Binding-site contacts:
Ligand atom C25 contacts residue ASP236 of chain 16.B at 3.5 Å.
Ligand atom N6 contacts residue VAL196 of chain 16.B at 3.9 Å.
Ligand atom C12 contacts residue PHE237 of chain 16.B at 3.5 Å (hydrophobic).
Ligand atom N3 contacts residue TYR159 of chain 16.B at 3.9 Å.
Ligand atom C10 contacts residue ILE110 of chain 16.B at 3.5 Å (hydrophobic).
Ligand atom C21 contacts residue PHE237 of chain 16.B at 3.7 Å (hydrophobic).
Ligand atom C8 contacts residue VAL196 of chain 16.B at 3.6 Å (hydrophobic).
Ligand atom C1 contacts residue PRO181 of chain 16.B at 3.7 Å (hydrophobic).
Ligand atom O22 contacts residue TYR112 of chain 16.B at 3.5 Å.
Ligand atom C7 contacts residue VAL196 of chain 16.B at 3.6 Å (hydrophobic).
Ligand atom C2 contacts residue ILE194 of chain 16.B at 3.5 Å (hydrophobic).
Ligand atom N4 contacts residue LEU134 of chain 16.B at 3.7 Å.
Ligand atom C17 contacts residue PHE237 of chain 16.B at 3.7 Å (hydrophobic).
Ligand atom O23 contacts residue TYR112 of chain 16.B at 3.5 Å.
Ligand atom N3 contacts residue ILE194 of chain 16.B at 3.6 Å.
Ligand atom C18 contacts residue PHE237 of chain 16.B at 3.6 Å (hydrophobic).
Ligand atom C2 contacts residue TYR159 of chain 16.B at 3.5 Å (hydrophobic).
Ligand atom O23 contacts residue PHE237 of chain 16.B at 3.8 Å.
Ligand atom C13 contacts residue MET132 of chain 16.B at 3.8 Å (hydrophobic).
Ligand atom C8 contacts residue VAL199 of chain 16.B at 3.7 Å (hydrophobic).
Ligand atom C10 contacts residue MET132 of chain 16.B at 3.3 Å (hydrophobic).
Ligand atom C3 contacts residue TYR159 of chain 16.B at 3.6 Å (hydrophobic).
Ligand atom C11 contacts residue LEU134 of chain 16.B at 3.8 Å (hydrophobic).
Ligand atom N4 contacts residue LEU240 of chain 16.B at 3.6 Å.
Ligand atom C3 contacts residue ALA24 of chain 16.D at 3.5 Å (hydrophobic).
Ligand atom O22 contacts residue TYR205 of chain 16.B at 3.8 Å.
Ligand atom C7 contacts residue TYR159 of chain 16.B at 3.7 Å (hydrophobic).
Ligand atom C25 contacts residue SER206 of chain 16.B at 3.8 Å.
Ligand atom C13 contacts residue VAL199 of chain 16.B at 3.7 Å (hydrophobic).
Ligand atom C18 contacts residue TYR112 of chain 16.B at 3.7 Å (hydrophobic).
Ligand atom C17 contacts residue TYR112 of chain 16.B at 3.8 Å (hydrophobic).
Ligand atom C21 contacts residue TYR112 of chain 16.B at 3.3 Å (hydrophobic).
Ligand atom C20 contacts residue TYR205 of chain 16.B at 3.5 Å (hydrophobic).
Ligand atom C11 contacts residue ILE110 of chain 16.B at 3.6 Å (hydrophobic).
Ligand atom C4 contacts residue TYR159 of chain 16.B at 3.5 Å (hydrophobic).
Ligand atom N3 contacts residue LEU240 of chain 16.B at 3.5 Å.
Ligand atom O14 contacts residue MET132 of chain 16.B at 3.4 Å.
Ligand atom C4 contacts residue VAL196 of chain 16.B at 3.9 Å (hydrophobic).
Ligand atom C19 contacts residue TYR205 of chain 16.B at 3.7 Å (hydrophobic).
Ligand atom C5 contacts residue VAL196 of chain 16.B at 3.8 Å (hydrophobic).

Sequence of chain 16.B:
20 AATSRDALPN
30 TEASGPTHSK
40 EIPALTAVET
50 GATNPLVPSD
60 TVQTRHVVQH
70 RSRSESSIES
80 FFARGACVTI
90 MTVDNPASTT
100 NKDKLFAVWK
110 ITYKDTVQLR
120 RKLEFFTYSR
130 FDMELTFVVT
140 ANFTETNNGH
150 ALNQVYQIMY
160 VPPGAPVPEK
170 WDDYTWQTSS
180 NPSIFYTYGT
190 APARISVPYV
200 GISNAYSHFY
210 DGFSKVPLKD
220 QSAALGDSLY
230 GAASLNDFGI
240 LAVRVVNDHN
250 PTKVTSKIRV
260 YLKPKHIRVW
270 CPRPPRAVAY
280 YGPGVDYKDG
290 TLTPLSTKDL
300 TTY

The protein below binds the small molecule below.
Small molecule (SMILES): CCOC(=O)c1ccc(OCCC2CCN(c3ccc(C)nn3)CC2)cc1

Sequence of chain 16.D:
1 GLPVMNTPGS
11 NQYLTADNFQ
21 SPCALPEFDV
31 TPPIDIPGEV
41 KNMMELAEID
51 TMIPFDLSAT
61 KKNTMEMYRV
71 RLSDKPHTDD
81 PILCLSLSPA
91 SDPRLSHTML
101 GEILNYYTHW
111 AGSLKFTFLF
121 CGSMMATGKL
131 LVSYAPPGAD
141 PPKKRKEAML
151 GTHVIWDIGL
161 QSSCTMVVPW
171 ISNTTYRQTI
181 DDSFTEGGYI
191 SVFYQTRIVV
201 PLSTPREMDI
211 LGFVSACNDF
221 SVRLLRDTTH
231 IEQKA